Sequence of chain 1.A:
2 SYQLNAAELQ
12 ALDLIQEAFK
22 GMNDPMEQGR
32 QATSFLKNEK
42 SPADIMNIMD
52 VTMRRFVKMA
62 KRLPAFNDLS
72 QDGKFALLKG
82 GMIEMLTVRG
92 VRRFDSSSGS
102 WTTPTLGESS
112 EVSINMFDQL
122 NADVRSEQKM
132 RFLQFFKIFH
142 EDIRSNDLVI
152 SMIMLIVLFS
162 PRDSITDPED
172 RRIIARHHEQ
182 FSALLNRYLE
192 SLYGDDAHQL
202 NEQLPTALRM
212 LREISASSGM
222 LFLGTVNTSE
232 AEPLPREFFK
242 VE

Binding-site contacts:
Ligand atom O1 contacts residue SER219 of chain 1.A at 3.3 Å (h-bond).
Ligand atom C4 contacts residue PHE118 of chain 1.A at 4.0 Å (hydrophobic).
Ligand atom C6 contacts residue MET50 of chain 1.A at 4.0 Å (hydrophobic).
Ligand atom O3 contacts residue THR104 of chain 1.A at 2.6 Å (h-bond).
Ligand atom C21 contacts residue ARG90 of chain 1.A at 3.8 Å.
Ligand atom O2 contacts residue THR53 of chain 1.A at 2.9 Å (h-bond).
Ligand atom C27 contacts residue ARG90 of chain 1.A at 3.6 Å.
Ligand atom O3 contacts residue ARG90 of chain 1.A at 2.8 Å (salt-bridge).
Ligand atom O1 contacts residue GLN129 of chain 1.A at 3.7 Å.
Ligand atom C1 contacts residue THR88 of chain 1.A at 3.7 Å.
Ligand atom C27 contacts residue THR104 of chain 1.A at 3.5 Å.
Ligand atom C4 contacts residue LEU222 of chain 1.A at 3.5 Å (hydrophobic).
Ligand atom C26 contacts residue VAL52 of chain 1.A at 3.7 Å (hydrophobic).
Ligand atom C25 contacts residue THR53 of chain 1.A at 3.8 Å.
Ligand atom C26 contacts residue ILE49 of chain 1.A at 4.1 Å (hydrophobic).
Ligand atom C27 contacts residue THR53 of chain 1.A at 3.7 Å.
Ligand atom C25 contacts residue THR104 of chain 1.A at 3.6 Å.
Ligand atom O1 contacts residue PHE118 of chain 1.A at 3.6 Å.
Ligand atom O1 contacts residue LEU222 of chain 1.A at 3.9 Å.
Ligand atom O3 contacts residue PRO105 of chain 1.A at 3.7 Å.
Ligand atom C7 contacts residue MET50 of chain 1.A at 3.9 Å (hydrophobic).
Ligand atom C1 contacts residue PHE133 of chain 1.A at 4.0 Å (hydrophobic).
Ligand atom C12 contacts residue GLY91 of chain 1.A at 3.5 Å.
Ligand atom C3 contacts residue SER219 of chain 1.A at 3.6 Å.
Ligand atom C24 contacts residue THR53 of chain 1.A at 3.6 Å.
Ligand atom C19 contacts residue THR88 of chain 1.A at 3.9 Å.
Ligand atom C12 contacts residue TRP102 of chain 1.A at 3.9 Å (hydrophobic).
Ligand atom C18 contacts residue MET50 of chain 1.A at 4.0 Å (hydrophobic).
Ligand atom C2 contacts residue ILE215 of chain 1.A at 3.6 Å (hydrophobic).
Ligand atom O2 contacts residue ARG90 of chain 1.A at 3.0 Å (salt-bridge).
Ligand atom C17 contacts residue TRP102 of chain 1.A at 4.0 Å (hydrophobic).
Ligand atom C2 contacts residue THR88 of chain 1.A at 3.5 Å.
Ligand atom C26 contacts residue THR53 of chain 1.A at 3.5 Å.
Ligand atom C24 contacts residue ILE49 of chain 1.A at 3.8 Å (hydrophobic).
Ligand atom C11 contacts residue LEU87 of chain 1.A at 3.6 Å (hydrophobic).
Ligand atom C6 contacts residue MET117 of chain 1.A at 3.9 Å (hydrophobic).
Ligand atom C12 contacts residue LEU87 of chain 1.A at 3.8 Å (hydrophobic).
Ligand atom C22 contacts residue TRP102 of chain 1.A at 4.0 Å (hydrophobic).
Ligand atom C7 contacts residue MET117 of chain 1.A at 3.7 Å (hydrophobic).
Ligand atom C3 contacts residue PHE118 of chain 1.A at 3.9 Å (hydrophobic).

The protein below binds the small molecule below.
Small molecule (SMILES): C[C@H](CCC[C@H](C)C(=O)O)[C@H]1CC[C@H]2C3=CC[C@H]4CC(=O)CC[C@]4(C)[C@H]3CC[C@]12C